Sequence of chain 1.D:
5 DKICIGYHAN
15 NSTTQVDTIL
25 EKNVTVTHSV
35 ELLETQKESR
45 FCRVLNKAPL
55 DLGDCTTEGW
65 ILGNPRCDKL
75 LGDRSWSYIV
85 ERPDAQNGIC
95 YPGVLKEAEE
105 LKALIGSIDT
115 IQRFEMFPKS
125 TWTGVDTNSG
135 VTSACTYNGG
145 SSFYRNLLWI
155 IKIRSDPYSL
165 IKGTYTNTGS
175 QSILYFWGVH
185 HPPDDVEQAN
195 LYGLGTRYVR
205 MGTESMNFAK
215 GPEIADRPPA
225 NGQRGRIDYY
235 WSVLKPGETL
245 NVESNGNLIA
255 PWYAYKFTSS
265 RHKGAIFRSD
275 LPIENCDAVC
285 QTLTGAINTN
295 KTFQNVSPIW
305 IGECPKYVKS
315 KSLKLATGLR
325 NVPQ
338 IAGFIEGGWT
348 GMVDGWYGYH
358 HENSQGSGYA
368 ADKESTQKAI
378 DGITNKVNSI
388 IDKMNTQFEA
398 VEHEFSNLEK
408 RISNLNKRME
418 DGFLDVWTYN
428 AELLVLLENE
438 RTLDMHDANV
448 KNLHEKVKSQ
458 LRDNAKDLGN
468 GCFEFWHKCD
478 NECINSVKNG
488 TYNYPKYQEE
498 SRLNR

Binding-site contacts:
Ligand atom O5 contacts residue ASN27 of chain 1.D at 2.4 Å (h-bond).
Ligand atom C2 contacts residue ASN27 of chain 1.D at 2.4 Å.
Ligand atom O7 contacts residue ASN27 of chain 1.D at 4.2 Å.
Ligand atom C5 contacts residue ASN27 of chain 1.D at 3.7 Å.
Ligand atom N2 contacts residue ASN27 of chain 1.D at 2.8 Å (h-bond).
Ligand atom C3 contacts residue ASN27 of chain 1.D at 3.8 Å.
Ligand atom C8 contacts residue LYS26 of chain 1.D at 4.2 Å.
Ligand atom C1 contacts residue ASN27 of chain 1.D at 1.5 Å.
Ligand atom C7 contacts residue ASN27 of chain 1.D at 3.7 Å.
Ligand atom C4 contacts residue ASN27 of chain 1.D at 4.2 Å.

A protein and the small-molecule ligand that binds it are described below.
Small molecule (SMILES): CC(=O)N[C@@H]1[C@@H](O)[C@H](O)[C@@H](CO)O[C@H]1O